The small molecule below binds the protein below.
Small molecule (SMILES): [H]/N=C(\NO)c1cccc(C(C)(C)NC(=O)Nc2ccc(Cl)cc2)c1

Sequence of chain 1.G:
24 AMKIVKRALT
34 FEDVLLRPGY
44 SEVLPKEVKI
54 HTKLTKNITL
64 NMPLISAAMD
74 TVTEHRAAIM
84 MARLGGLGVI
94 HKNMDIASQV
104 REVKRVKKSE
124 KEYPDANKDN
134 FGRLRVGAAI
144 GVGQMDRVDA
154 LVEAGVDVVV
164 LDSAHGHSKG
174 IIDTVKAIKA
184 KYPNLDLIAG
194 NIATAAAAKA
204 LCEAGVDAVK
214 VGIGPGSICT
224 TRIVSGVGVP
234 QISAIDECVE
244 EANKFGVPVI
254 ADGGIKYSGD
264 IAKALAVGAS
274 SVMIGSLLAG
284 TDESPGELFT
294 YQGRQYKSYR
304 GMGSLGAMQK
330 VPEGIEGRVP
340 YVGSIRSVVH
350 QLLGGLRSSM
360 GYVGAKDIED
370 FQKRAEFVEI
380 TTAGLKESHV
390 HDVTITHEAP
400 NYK

Binding-site contacts:
Ligand atom C13 contacts residue MET311 of chain 1.C at 3.6 Å (hydrophobic).
Ligand atom CL contacts residue HIS168 of chain 1.C at 3.8 Å.
Ligand atom C3 contacts residue GLY306 of chain 1.C at 3.6 Å.
Ligand atom N4 contacts residue ALA167 of chain 1.C at 3.7 Å.
Ligand atom C17 contacts residue GLU332 of chain 1.C at 3.6 Å.
Ligand atom N1 contacts residue ALA167 of chain 1.C at 3.8 Å.
Ligand atom C13 contacts residue VAL330 of chain 1.C at 3.7 Å (hydrophobic).
Ligand atom C10 contacts residue ALA167 of chain 1.C at 3.8 Å (hydrophobic).
Ligand atom C6 contacts residue ALA167 of chain 1.C at 3.8 Å (hydrophobic).
Ligand atom N2 contacts residue ALA167 of chain 1.C at 3.7 Å.
Ligand atom N4 contacts residue GLU332 of chain 1.C at 2.7 Å (salt-bridge).
Ligand atom C17 contacts residue ALA167 of chain 1.C at 3.7 Å (hydrophobic).
Ligand atom CL contacts residue VAL46 of chain 1.G at 3.9 Å.
Ligand atom N2 contacts residue IMP1 of chain 1.P at 3.4 Å.
Ligand atom C1 contacts residue GLY306 of chain 1.C at 3.9 Å.
Ligand atom CL contacts residue GLY360 of chain 1.G at 3.3 Å.
Ligand atom N2 contacts residue TYR361 of chain 1.G at 3.7 Å.
Ligand atom C20 contacts residue PRO48 of chain 1.G at 3.8 Å (hydrophobic).
Ligand atom C13 contacts residue GLU332 of chain 1.C at 3.8 Å.
Ligand atom C3 contacts residue MET305 of chain 1.C at 3.6 Å (hydrophobic).
Ligand atom C21 contacts residue PRO48 of chain 1.G at 3.6 Å (hydrophobic).
Ligand atom C22 contacts residue GLU332 of chain 1.C at 3.6 Å.
Ligand atom C7 contacts residue IMP1 of chain 1.P at 3.5 Å.
Ligand atom N3 contacts residue GLU332 of chain 1.C at 3.1 Å (salt-bridge).
Ligand atom N2 contacts residue THR224 of chain 1.C at 3.2 Å (h-bond).
Ligand atom C18 contacts residue ALA167 of chain 1.C at 3.8 Å (hydrophobic).
Ligand atom C22 contacts residue PRO48 of chain 1.G at 3.9 Å (hydrophobic).
Ligand atom C13 contacts residue GLY306 of chain 1.C at 3.9 Å.
Ligand atom C7 contacts residue ALA167 of chain 1.C at 3.6 Å (hydrophobic).
Ligand atom C2 contacts residue GLY306 of chain 1.C at 3.5 Å.
Ligand atom C10 contacts residue GLU332 of chain 1.C at 3.4 Å.
Ligand atom O2 contacts residue ALA167 of chain 1.C at 3.8 Å.
Ligand atom N1 contacts residue IMP1 of chain 1.P at 3.5 Å.
Ligand atom C21 contacts residue SER357 of chain 1.G at 3.6 Å.
Ligand atom C21 contacts residue TYR361 of chain 1.G at 3.8 Å (hydrophobic).
Ligand atom N2 contacts residue GLU332 of chain 1.C at 3.1 Å (salt-bridge).
Ligand atom C22 contacts residue TYR361 of chain 1.G at 3.5 Å (hydrophobic).
Ligand atom C22 contacts residue SER357 of chain 1.G at 3.2 Å.
Ligand atom C5 contacts residue ALA167 of chain 1.C at 3.9 Å (hydrophobic).
Ligand atom C4 contacts residue GLY306 of chain 1.C at 3.9 Å.

Sequence of chain 1.C:
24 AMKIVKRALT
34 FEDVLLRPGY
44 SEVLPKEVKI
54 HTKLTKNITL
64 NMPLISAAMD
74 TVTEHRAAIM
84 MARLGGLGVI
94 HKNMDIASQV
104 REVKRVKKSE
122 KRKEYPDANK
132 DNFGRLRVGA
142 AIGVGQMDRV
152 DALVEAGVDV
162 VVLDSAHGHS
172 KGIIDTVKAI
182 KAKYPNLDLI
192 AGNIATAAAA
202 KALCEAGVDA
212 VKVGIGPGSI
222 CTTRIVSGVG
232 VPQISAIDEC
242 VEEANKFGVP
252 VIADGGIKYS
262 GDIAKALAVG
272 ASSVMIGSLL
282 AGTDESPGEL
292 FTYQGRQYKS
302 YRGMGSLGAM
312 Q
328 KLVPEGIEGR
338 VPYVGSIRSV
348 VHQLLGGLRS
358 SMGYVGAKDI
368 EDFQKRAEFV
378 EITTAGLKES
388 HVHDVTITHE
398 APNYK